A protein and the small-molecule ligand that binds it are described below.
Small molecule (SMILES): O=C(O)/C(S)=C/c1c(Cl)ccc(Cl)c1Cl

Binding-site contacts:
Ligand atom C5 contacts residue HIS216 of chain 1.B at 4.0 Å.
Ligand atom C4 contacts residue ASN186 of chain 1.B at 4.0 Å.
Ligand atom S9 contacts residue HIS92 of chain 1.B at 3.6 Å.
Ligand atom O7 contacts residue ZN1 of chain 1.J at 2.3 Å.
Ligand atom CL2 contacts residue GOL1 of chain 1.O at 3.4 Å.
Ligand atom S9 contacts residue HIS216 of chain 1.B at 3.9 Å.
Ligand atom C2 contacts residue HIS92 of chain 1.B at 3.5 Å.
Ligand atom C4 contacts residue GOL1 of chain 1.O at 3.6 Å.
Ligand atom S9 contacts residue ZN1 of chain 1.J at 2.3 Å.
Ligand atom O8 contacts residue GOL1 of chain 1.O at 3.3 Å.
Ligand atom C5 contacts residue HIS155 of chain 1.B at 3.5 Å.
Ligand atom C3 contacts residue HIS92 of chain 1.B at 4.0 Å.
Ligand atom C15 contacts residue HIS92 of chain 1.B at 3.6 Å.
Ligand atom C5 contacts residue ZN1 of chain 1.J at 3.0 Å.
Ligand atom C6 contacts residue HIS155 of chain 1.B at 3.2 Å.
Ligand atom CL3 contacts residue TRP63 of chain 1.B at 3.9 Å.
Ligand atom S9 contacts residue ASP94 of chain 1.B at 3.0 Å (salt-bridge).
Ligand atom C5 contacts residue ZN1 of chain 1.I at 3.1 Å.
Ligand atom O7 contacts residue HIS216 of chain 1.B at 2.8 Å (h-bond).
Ligand atom C14 contacts residue HIS92 of chain 1.B at 3.9 Å.
Ligand atom C6 contacts residue ZN1 of chain 1.J at 3.0 Å.
Ligand atom CL2 contacts residue TRP63 of chain 1.B at 3.3 Å.
Ligand atom C6 contacts residue HIS216 of chain 1.B at 3.6 Å.
Ligand atom S9 contacts residue HIS155 of chain 1.B at 3.7 Å.
Ligand atom CL3 contacts residue PHE38 of chain 1.B at 3.8 Å.
Ligand atom C6 contacts residue GOL1 of chain 1.O at 3.4 Å.
Ligand atom O7 contacts residue HIS155 of chain 1.B at 3.6 Å.
Ligand atom C4 contacts residue ZN1 of chain 1.I at 4.0 Å.
Ligand atom CL1 contacts residue HIS92 of chain 1.B at 3.2 Å.
Ligand atom CL3 contacts residue ASP93 of chain 1.B at 4.0 Å.
Ligand atom O8 contacts residue HIS155 of chain 1.B at 3.4 Å.
Ligand atom C5 contacts residue GOL1 of chain 1.O at 3.5 Å.
Ligand atom S9 contacts residue HIS90 of chain 1.B at 3.8 Å.
Ligand atom CL1 contacts residue ASN186 of chain 1.B at 3.0 Å.
Ligand atom O7 contacts residue GOL1 of chain 1.O at 3.7 Å.
Ligand atom O8 contacts residue ASN186 of chain 1.B at 4.0 Å.
Ligand atom C6 contacts residue ZN1 of chain 1.I at 3.9 Å.
Ligand atom C12 contacts residue PHE38 of chain 1.B at 4.0 Å (hydrophobic).
Ligand atom S9 contacts residue ZN1 of chain 1.I at 2.3 Å.
Ligand atom O7 contacts residue CYS174 of chain 1.B at 3.3 Å.

Sequence of chain 1.B:
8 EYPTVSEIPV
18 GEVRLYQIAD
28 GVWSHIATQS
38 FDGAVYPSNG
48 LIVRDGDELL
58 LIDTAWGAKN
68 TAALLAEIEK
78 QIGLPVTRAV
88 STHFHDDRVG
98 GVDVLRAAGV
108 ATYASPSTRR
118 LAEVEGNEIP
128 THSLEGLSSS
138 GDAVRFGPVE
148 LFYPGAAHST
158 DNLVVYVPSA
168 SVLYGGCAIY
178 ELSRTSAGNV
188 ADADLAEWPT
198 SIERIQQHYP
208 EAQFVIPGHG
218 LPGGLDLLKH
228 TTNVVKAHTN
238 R